Binding-site contacts:
Ligand atom O5 contacts residue SER408 of chain 1.C at 3.0 Å (h-bond).
Ligand atom C contacts residue ARG305 of chain 1.C at 3.7 Å.
Ligand atom P contacts residue GLN573 of chain 1.C at 3.9 Å.
Ligand atom C11 contacts residue LEU411 of chain 1.C at 3.8 Å (hydrophobic).
Ligand atom C6 contacts residue GLU466 of chain 1.C at 3.6 Å.
Ligand atom O5 contacts residue TYR407 of chain 1.C at 3.4 Å (h-bond).
Ligand atom O9 contacts residue SER408 of chain 1.C at 3.9 Å.
Ligand atom O3 contacts residue GLN573 of chain 1.C at 3.9 Å.
Ligand atom O4 contacts residue ARG453 of chain 1.C at 3.1 Å (salt-bridge).
Ligand atom C13 contacts residue THR446 of chain 1.C at 3.8 Å.
Ligand atom O1 contacts residue ASP405 of chain 1.C at 3.7 Å.
Ligand atom O8 contacts residue GLU466 of chain 1.C at 3.2 Å.
Ligand atom O11 contacts residue GLU466 of chain 1.C at 2.5 Å (salt-bridge).
Ligand atom C11 contacts residue SER408 of chain 1.C at 4.0 Å.
Ligand atom O2 contacts residue GLN573 of chain 1.C at 3.7 Å.
Ligand atom C14 contacts residue THR446 of chain 1.C at 3.9 Å.
Ligand atom C4 contacts residue GLN573 of chain 1.C at 3.9 Å.
Ligand atom O9 contacts residue LEU411 of chain 1.C at 3.9 Å.
Ligand atom O11 contacts residue TYR407 of chain 1.C at 3.7 Å.
Ligand atom C20 contacts residue THR446 of chain 1.C at 3.7 Å.
Ligand atom C13 contacts residue LEU411 of chain 1.C at 3.8 Å (hydrophobic).
Ligand atom P contacts residue SER408 of chain 1.C at 4.0 Å.
Ligand atom O4 contacts residue GLN573 of chain 1.C at 3.2 Å (h-bond).
Ligand atom O1 contacts residue ILE576 of chain 1.C at 3.8 Å.
Ligand atom C6 contacts residue TYR407 of chain 1.C at 3.9 Å (hydrophobic).
Ligand atom O1 contacts residue ARG305 of chain 1.C at 3.7 Å.
Ligand atom C24 contacts residue GLU466 of chain 1.C at 3.8 Å.
Ligand atom O6 contacts residue TYR407 of chain 1.C at 3.9 Å.
Ligand atom O3 contacts residue TYR407 of chain 1.C at 3.8 Å.
Ligand atom O7 contacts residue TYR407 of chain 1.C at 3.8 Å.
Ligand atom O10 contacts residue SER408 of chain 1.C at 3.1 Å.
Ligand atom O6 contacts residue ARG453 of chain 1.C at 3.9 Å.
Ligand atom C17 contacts residue LEU542 of chain 1.A at 4.0 Å (hydrophobic).
Ligand atom C3 contacts residue GLN573 of chain 1.C at 3.6 Å.
Ligand atom C4 contacts residue ARG453 of chain 1.C at 3.9 Å.
Ligand atom O contacts residue ASP405 of chain 1.C at 2.9 Å (salt-bridge).
Ligand atom O5 contacts residue SER406 of chain 1.C at 3.8 Å.
Ligand atom O6 contacts residue SER408 of chain 1.C at 3.5 Å (h-bond).
Ligand atom O10 contacts residue LEU411 of chain 1.C at 3.8 Å.
Ligand atom O contacts residue ARG305 of chain 1.C at 3.5 Å (salt-bridge).

Sequence of chain 1.C:
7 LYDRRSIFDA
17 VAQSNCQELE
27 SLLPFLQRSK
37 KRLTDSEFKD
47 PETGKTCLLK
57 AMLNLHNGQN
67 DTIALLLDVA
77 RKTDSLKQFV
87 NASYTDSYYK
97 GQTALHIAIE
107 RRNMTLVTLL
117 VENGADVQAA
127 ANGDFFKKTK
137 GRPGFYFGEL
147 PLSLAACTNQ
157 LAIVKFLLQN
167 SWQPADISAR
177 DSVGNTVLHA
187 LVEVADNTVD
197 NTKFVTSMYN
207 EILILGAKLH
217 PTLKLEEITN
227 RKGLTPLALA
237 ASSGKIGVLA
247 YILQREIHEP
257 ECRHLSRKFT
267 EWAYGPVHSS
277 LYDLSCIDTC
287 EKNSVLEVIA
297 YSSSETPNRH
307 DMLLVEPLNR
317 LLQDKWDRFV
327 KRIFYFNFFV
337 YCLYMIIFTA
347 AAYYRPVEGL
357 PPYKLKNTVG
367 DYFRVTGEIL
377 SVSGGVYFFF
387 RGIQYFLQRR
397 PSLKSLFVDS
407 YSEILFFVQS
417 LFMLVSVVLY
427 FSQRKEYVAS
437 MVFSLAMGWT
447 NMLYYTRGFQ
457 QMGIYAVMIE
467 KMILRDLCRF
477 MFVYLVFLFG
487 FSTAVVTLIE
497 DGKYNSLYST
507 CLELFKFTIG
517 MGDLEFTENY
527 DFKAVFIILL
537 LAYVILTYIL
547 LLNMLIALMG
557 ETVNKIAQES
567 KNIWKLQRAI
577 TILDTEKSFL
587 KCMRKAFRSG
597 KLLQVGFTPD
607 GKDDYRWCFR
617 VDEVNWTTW

This small molecule binds to this protein.
Small molecule (SMILES): CCCCCCCCCCCCC(=O)O[C@@H](COC(=O)CCC)COP(=O)(O)OC1[C@@H](O)[C@H](O)C(O)[C@H](O)[C@H]1O

Sequence of chain 1.A:
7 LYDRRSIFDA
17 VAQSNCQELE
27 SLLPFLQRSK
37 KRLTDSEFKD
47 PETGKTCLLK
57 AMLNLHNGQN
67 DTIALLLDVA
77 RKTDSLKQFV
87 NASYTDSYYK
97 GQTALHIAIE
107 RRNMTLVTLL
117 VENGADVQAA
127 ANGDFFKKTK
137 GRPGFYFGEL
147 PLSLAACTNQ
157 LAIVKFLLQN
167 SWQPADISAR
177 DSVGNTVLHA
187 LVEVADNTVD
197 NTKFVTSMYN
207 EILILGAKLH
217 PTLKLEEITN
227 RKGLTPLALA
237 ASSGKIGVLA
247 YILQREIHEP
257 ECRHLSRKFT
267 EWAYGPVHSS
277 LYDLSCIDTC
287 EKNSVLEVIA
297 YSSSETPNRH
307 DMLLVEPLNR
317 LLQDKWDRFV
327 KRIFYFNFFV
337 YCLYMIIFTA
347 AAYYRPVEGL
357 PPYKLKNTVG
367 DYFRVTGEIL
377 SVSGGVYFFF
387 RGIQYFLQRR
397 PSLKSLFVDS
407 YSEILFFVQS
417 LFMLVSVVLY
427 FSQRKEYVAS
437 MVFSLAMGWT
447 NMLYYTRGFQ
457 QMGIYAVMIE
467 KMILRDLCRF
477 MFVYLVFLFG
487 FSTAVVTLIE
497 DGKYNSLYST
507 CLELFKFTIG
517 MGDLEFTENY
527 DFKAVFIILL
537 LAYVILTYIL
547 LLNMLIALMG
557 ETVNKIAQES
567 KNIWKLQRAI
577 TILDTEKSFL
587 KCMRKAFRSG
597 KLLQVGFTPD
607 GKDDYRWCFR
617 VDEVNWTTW